The protein below binds the small molecule below.
Small molecule (SMILES): C[C@]12CC[C@@H]3c4ccc(O)cc4CC[C@H]3[C@@H]1CC[C@@H]2OC(=O)CCC(=O)O

Sequence of chain 2.D:
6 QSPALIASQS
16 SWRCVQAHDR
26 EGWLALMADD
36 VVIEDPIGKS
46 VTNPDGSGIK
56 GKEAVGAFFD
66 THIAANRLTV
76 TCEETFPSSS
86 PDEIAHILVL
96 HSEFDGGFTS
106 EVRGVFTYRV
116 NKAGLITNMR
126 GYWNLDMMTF

Sequence of chain 1.A:
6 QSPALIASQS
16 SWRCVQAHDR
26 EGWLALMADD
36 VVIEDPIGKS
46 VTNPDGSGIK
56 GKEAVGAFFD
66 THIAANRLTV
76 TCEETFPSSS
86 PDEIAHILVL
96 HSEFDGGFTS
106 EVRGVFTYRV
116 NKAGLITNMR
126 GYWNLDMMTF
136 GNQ

Binding-site contacts:
Ligand atom CAU contacts residue LEU130 of chain 2.D at 3.7 Å (hydrophobic).
Ligand atom CAF contacts residue LEU130 of chain 2.D at 3.8 Å (hydrophobic).
Ligand atom OAE contacts residue SER97 of chain 1.A at 3.5 Å (h-bond).
Ligand atom CAF contacts residue SER45 of chain 2.D at 3.9 Å.
Ligand atom OAE contacts residue HIS67 of chain 1.A at 3.1 Å (h-bond).
Ligand atom CAK contacts residue VAL107 of chain 1.A at 3.9 Å (hydrophobic).
Ligand atom OAD contacts residue TRP128 of chain 2.D at 3.8 Å.
Ligand atom OAC contacts residue HIS67 of chain 1.A at 3.3 Å (h-bond).
Ligand atom CAN contacts residue LEU130 of chain 2.D at 3.7 Å (hydrophobic).
Ligand atom OAD contacts residue SER45 of chain 2.D at 3.4 Å.
Ligand atom OAB contacts residue LEU95 of chain 1.A at 3.4 Å.
Ligand atom CAJ contacts residue VAL46 of chain 2.D at 3.9 Å (hydrophobic).
Ligand atom CAM contacts residue THR47 of chain 1.A at 3.7 Å.
Ligand atom OAB contacts residue HIS67 of chain 1.A at 3.1 Å (h-bond).
Ligand atom CAI contacts residue LEU95 of chain 1.A at 3.2 Å (hydrophobic).
Ligand atom CAZ contacts residue PHE99 of chain 1.A at 3.8 Å (hydrophobic).
Ligand atom CAH contacts residue LEU130 of chain 2.D at 3.6 Å (hydrophobic).
Ligand atom CAV contacts residue HIS67 of chain 1.A at 3.7 Å.
Ligand atom CAG contacts residue LEU130 of chain 2.D at 3.5 Å (hydrophobic).
Ligand atom CAT contacts residue VAL46 of chain 2.D at 3.6 Å (hydrophobic).
Ligand atom OAC contacts residue ASP40 of chain 1.A at 2.7 Å (salt-bridge).
Ligand atom CAU contacts residue VAL46 of chain 2.D at 3.6 Å (hydrophobic).
Ligand atom CAR contacts residue ASP40 of chain 1.A at 3.0 Å.
Ligand atom CAM contacts residue HIS67 of chain 1.A at 3.9 Å.
Ligand atom CAR contacts residue LEU95 of chain 1.A at 3.7 Å (hydrophobic).
Ligand atom CAT contacts residue LEU130 of chain 2.D at 3.6 Å (hydrophobic).
Ligand atom CAP contacts residue SER105 of chain 1.A at 3.5 Å.
Ligand atom CAG contacts residue PHE103 of chain 1.A at 3.8 Å (hydrophobic).
Ligand atom CAS contacts residue SER45 of chain 2.D at 3.9 Å.
Ligand atom CAI contacts residue VAL107 of chain 1.A at 3.9 Å (hydrophobic).
Ligand atom CAK contacts residue TRP128 of chain 1.A at 3.9 Å (hydrophobic).
Ligand atom CAS contacts residue LEU130 of chain 2.D at 3.9 Å (hydrophobic).
Ligand atom CAK contacts residue MET133 of chain 1.A at 3.5 Å (hydrophobic).
Ligand atom CAR contacts residue HIS67 of chain 1.A at 3.4 Å.
Ligand atom OAC contacts residue TRP128 of chain 1.A at 3.4 Å.
Ligand atom CAI contacts residue TRP128 of chain 1.A at 3.8 Å (hydrophobic).
Ligand atom CAP contacts residue MET133 of chain 1.A at 3.8 Å (hydrophobic).
Ligand atom OAB contacts residue ASP40 of chain 1.A at 2.8 Å (salt-bridge).
Ligand atom OAQ contacts residue MET133 of chain 1.A at 3.5 Å.
Ligand atom OAC contacts residue THR47 of chain 1.A at 3.8 Å.